Sequence of chain 1.C:
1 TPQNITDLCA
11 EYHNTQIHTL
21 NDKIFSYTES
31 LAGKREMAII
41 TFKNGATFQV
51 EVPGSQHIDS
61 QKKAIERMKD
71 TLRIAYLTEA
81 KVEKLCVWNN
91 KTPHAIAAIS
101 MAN

A small-molecule ligand and the protein it binds are described below.
Small molecule (SMILES): NC(COC(=O)NCCNc1c(NCCCN2CCN(CCCNC(=O)c3cc(O[C@H]4O[C@H](CO)[C@H](O)[C@H](O)[C@H]4O)cc([N+](=O)[O-])c3)CC2)c(=O)c1=O)COC(=O)NCCNc1c(NCCCN2CCN(CCCNC(=O)c3cc(O[C@H]4O[C@@H](CO)[C@@H](O)[C@@H](O)[C@H]4O)cc([N+](=O)[O-])c3)CC2)c(=O)c1=O

Binding-site contacts:
Ligand atom C63 contacts residue GLN56 of chain 1.B at 3.9 Å.
Ligand atom C59 contacts residue LYS91 of chain 1.B at 3.6 Å.
Ligand atom O23 contacts residue ASN90 of chain 1.B at 2.7 Å (h-bond).
Ligand atom N15 contacts residue TYR12 of chain 1.B at 3.6 Å.
Ligand atom O20 contacts residue GLY33 of chain 1.C at 3.4 Å.
Ligand atom O23 contacts residue TRP88 of chain 1.B at 3.7 Å.
Ligand atom O22 contacts residue LYS91 of chain 1.B at 2.8 Å (salt-bridge).
Ligand atom C58 contacts residue LYS91 of chain 1.B at 3.8 Å.
Ligand atom O26 contacts residue GLN61 of chain 1.B at 3.0 Å (h-bond).
Ligand atom C60 contacts residue LYS91 of chain 1.B at 3.9 Å.
Ligand atom O21 contacts residue ALA32 of chain 1.C at 3.9 Å.
Ligand atom O19 contacts residue TRP88 of chain 1.B at 3.7 Å.
Ligand atom C63 contacts residue GLN61 of chain 1.B at 4.1 Å.
Ligand atom O22 contacts residue GLU51 of chain 1.B at 2.7 Å (salt-bridge).
Ligand atom C55 contacts residue TRP88 of chain 1.B at 3.9 Å (hydrophobic).
Ligand atom O22 contacts residue GLN56 of chain 1.B at 3.3 Å.
Ligand atom C60 contacts residue ASN90 of chain 1.B at 4.1 Å.
Ligand atom O25 contacts residue GLN56 of chain 1.B at 3.6 Å (h-bond).
Ligand atom C62 contacts residue GLN56 of chain 1.B at 4.3 Å.
Ligand atom O21 contacts residue TRP88 of chain 1.B at 3.4 Å.
Ligand atom N15 contacts residue GLY33 of chain 1.C at 3.7 Å.
Ligand atom O21 contacts residue GLY33 of chain 1.C at 2.9 Å (h-bond).
Ligand atom O23 contacts residue LYS91 of chain 1.B at 2.8 Å (salt-bridge).
Ligand atom C58 contacts residue TRP88 of chain 1.B at 3.6 Å (hydrophobic).
Ligand atom C58 contacts residue GLU51 of chain 1.B at 3.3 Å.
Ligand atom C63 contacts residue HIS57 of chain 1.B at 3.4 Å.
Ligand atom O21 contacts residue TYR12 of chain 1.B at 3.7 Å.
Ligand atom O24 contacts residue ASN90 of chain 1.B at 2.9 Å (h-bond).
Ligand atom C59 contacts residue TRP88 of chain 1.B at 3.6 Å (hydrophobic).
Ligand atom C56 contacts residue TRP88 of chain 1.B at 4.2 Å (hydrophobic).
Ligand atom O23 contacts residue GLU51 of chain 1.B at 4.2 Å.
Ligand atom C59 contacts residue ASN90 of chain 1.B at 3.7 Å.
Ligand atom C62 contacts residue TRP88 of chain 1.B at 3.6 Å (hydrophobic).
Ligand atom C54 contacts residue TYR12 of chain 1.B at 4.3 Å (hydrophobic).
Ligand atom C63 contacts residue TRP88 of chain 1.B at 3.7 Å (hydrophobic).
Ligand atom O20 contacts residue TYR12 of chain 1.B at 3.5 Å.
Ligand atom O26 contacts residue TRP88 of chain 1.B at 3.8 Å.
Ligand atom O26 contacts residue GLN56 of chain 1.B at 3.5 Å (h-bond).
Ligand atom O26 contacts residue HIS57 of chain 1.B at 3.5 Å.
Ligand atom O21 contacts residue GLN61 of chain 1.B at 3.5 Å (h-bond).

Sequence of chain 1.B:
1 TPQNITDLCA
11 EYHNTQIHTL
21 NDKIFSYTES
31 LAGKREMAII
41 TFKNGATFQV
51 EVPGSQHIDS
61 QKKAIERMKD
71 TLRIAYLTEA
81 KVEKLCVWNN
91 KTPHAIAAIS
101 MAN